The small molecule below binds the protein below.
Small molecule (SMILES): CC[C@H]1C(C)=NN=C(c2ccc(OC)c(OC)c2)c2cc(OC)c(OC)cc21

Binding-site contacts:
Ligand atom C4 contacts residue MET267 of chain 1.B at 4.0 Å (hydrophobic).
Ligand atom O16 contacts residue GLN280 of chain 1.B at 2.9 Å (h-bond).
Ligand atom C9 contacts residue PHE283 of chain 1.B at 3.5 Å (hydrophobic).
Ligand atom C12 contacts residue GLN280 of chain 1.B at 3.9 Å.
Ligand atom C23 contacts residue VAL232 of chain 1.B at 4.0 Å (hydrophobic).
Ligand atom C21 contacts residue LEU189 of chain 1.B at 3.9 Å (hydrophobic).
Ligand atom O16 contacts residue TYR247 of chain 1.B at 3.8 Å.
Ligand atom C22 contacts residue MET267 of chain 1.B at 3.8 Å (hydrophobic).
Ligand atom C1 contacts residue PHE283 of chain 1.B at 3.8 Å (hydrophobic).
Ligand atom C22 contacts residue GLN280 of chain 1.B at 3.8 Å.
Ligand atom C9 contacts residue GLN280 of chain 1.B at 3.8 Å.
Ligand atom C12 contacts residue PHE283 of chain 1.B at 3.7 Å (hydrophobic).
Ligand atom C4 contacts residue PHE283 of chain 1.B at 3.6 Å (hydrophobic).
Ligand atom C11 contacts residue LEU229 of chain 1.B at 3.3 Å (hydrophobic).
Ligand atom O19 contacts residue GLN280 of chain 1.B at 2.9 Å (h-bond).
Ligand atom C28 contacts residue PHE193 of chain 1.B at 4.0 Å (hydrophobic).
Ligand atom C23 contacts residue GLN280 of chain 1.B at 3.6 Å.
Ligand atom C10 contacts residue PHE250 of chain 1.B at 4.0 Å (hydrophobic).
Ligand atom O19 contacts residue PHE283 of chain 1.B at 3.5 Å.
Ligand atom C17 contacts residue TYR78 of chain 1.B at 4.0 Å (hydrophobic).
Ligand atom N15 contacts residue PHE250 of chain 1.B at 3.8 Å.
Ligand atom C3 contacts residue PHE250 of chain 1.B at 4.0 Å (hydrophobic).
Ligand atom C22 contacts residue TYR247 of chain 1.B at 3.7 Å (hydrophobic).
Ligand atom C22 contacts residue PHE283 of chain 1.B at 3.8 Å (hydrophobic).
Ligand atom C23 contacts residue ILE246 of chain 1.B at 3.9 Å (hydrophobic).
Ligand atom N8 contacts residue PHE250 of chain 1.B at 4.0 Å.
Ligand atom C13 contacts residue MET267 of chain 1.B at 3.6 Å (hydrophobic).
Ligand atom C18 contacts residue LEU229 of chain 1.B at 3.2 Å (hydrophobic).
Ligand atom O16 contacts residue PHE283 of chain 1.B at 3.5 Å.
Ligand atom C1 contacts residue PHE250 of chain 1.B at 3.7 Å (hydrophobic).
Ligand atom C7 contacts residue LEU189 of chain 1.B at 4.0 Å (hydrophobic).
Ligand atom C4 contacts residue PHE250 of chain 1.B at 3.9 Å (hydrophobic).
Ligand atom C6 contacts residue PHE283 of chain 1.B at 3.6 Å (hydrophobic).
Ligand atom C2 contacts residue PHE283 of chain 1.B at 3.8 Å (hydrophobic).
Ligand atom C14 contacts residue LEU189 of chain 1.B at 3.6 Å (hydrophobic).
Ligand atom C14 contacts residue PHE283 of chain 1.B at 3.6 Å (hydrophobic).
Ligand atom C23 contacts residue PHE283 of chain 1.B at 3.9 Å (hydrophobic).
Ligand atom C11 contacts residue LEU189 of chain 1.B at 3.9 Å (hydrophobic).
Ligand atom C22 contacts residue GLY279 of chain 1.B at 4.1 Å.
Ligand atom C17 contacts residue HIS79 of chain 1.B at 3.8 Å.

Sequence of chain 1.B:
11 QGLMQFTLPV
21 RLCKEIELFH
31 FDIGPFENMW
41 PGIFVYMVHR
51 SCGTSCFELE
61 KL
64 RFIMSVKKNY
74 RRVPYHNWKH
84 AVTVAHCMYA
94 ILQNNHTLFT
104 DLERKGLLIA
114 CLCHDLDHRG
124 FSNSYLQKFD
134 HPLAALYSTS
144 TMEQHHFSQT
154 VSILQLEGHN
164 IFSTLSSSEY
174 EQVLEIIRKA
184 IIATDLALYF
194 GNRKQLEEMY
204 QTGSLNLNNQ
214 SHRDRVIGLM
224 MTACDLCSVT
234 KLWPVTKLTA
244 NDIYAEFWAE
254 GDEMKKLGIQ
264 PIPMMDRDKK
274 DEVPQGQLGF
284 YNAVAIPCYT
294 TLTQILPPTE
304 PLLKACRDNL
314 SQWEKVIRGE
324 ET